Sequence of chain 1.J:
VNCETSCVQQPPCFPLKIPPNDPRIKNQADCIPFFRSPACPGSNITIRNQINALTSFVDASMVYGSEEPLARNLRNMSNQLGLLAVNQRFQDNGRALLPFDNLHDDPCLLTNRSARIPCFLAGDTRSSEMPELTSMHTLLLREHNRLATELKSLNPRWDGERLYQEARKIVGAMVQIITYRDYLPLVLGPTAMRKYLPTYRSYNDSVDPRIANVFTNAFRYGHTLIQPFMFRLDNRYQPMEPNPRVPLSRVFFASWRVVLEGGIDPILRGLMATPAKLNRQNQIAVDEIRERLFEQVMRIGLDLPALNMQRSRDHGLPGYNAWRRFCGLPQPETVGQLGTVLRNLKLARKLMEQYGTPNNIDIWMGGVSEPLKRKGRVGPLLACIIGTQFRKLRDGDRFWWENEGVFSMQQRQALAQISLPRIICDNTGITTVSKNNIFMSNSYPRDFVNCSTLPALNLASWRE

Binding-site contacts:
Ligand atom O5 contacts residue VAL208 of chain 1.J at 4.1 Å.
Ligand atom C6 contacts residue SER207 of chain 1.J at 4.2 Å.
Ligand atom O4 contacts residue ARG392 of chain 1.J at 3.7 Å.
Ligand atom C1 contacts residue ASN205 of chain 1.J at 1.4 Å.
Ligand atom C5 contacts residue VAL208 of chain 1.J at 3.9 Å (hydrophobic).
Ligand atom C1 contacts residue SER207 of chain 1.J at 4.5 Å.
Ligand atom C1 contacts residue VAL208 of chain 1.J at 4.2 Å (hydrophobic).
Ligand atom O5 contacts residue ASN205 of chain 1.J at 2.3 Å (h-bond).
Ligand atom C6 contacts residue VAL208 of chain 1.J at 3.9 Å (hydrophobic).
Ligand atom O3 contacts residue ARG392 of chain 1.J at 4.2 Å.
Ligand atom C7 contacts residue ASN205 of chain 1.J at 3.4 Å.
Ligand atom O5 contacts residue VAL208 of chain 1.J at 3.5 Å.
Ligand atom C6 contacts residue ASP396 of chain 1.J at 4.3 Å.
Ligand atom C6 contacts residue ARG392 of chain 1.J at 3.9 Å.
Ligand atom C2 contacts residue ASN205 of chain 1.J at 2.6 Å.
Ligand atom C4 contacts residue ARG392 of chain 1.J at 3.8 Å.
Ligand atom C5 contacts residue ASN205 of chain 1.J at 3.5 Å.
Ligand atom O7 contacts residue ASN205 of chain 1.J at 3.3 Å (h-bond).
Ligand atom C5 contacts residue VAL208 of chain 1.J at 4.3 Å (hydrophobic).
Ligand atom N2 contacts residue ASN205 of chain 1.J at 3.0 Å (h-bond).
Ligand atom C5 contacts residue SER207 of chain 1.J at 4.3 Å.
Ligand atom C4 contacts residue ASN205 of chain 1.J at 4.3 Å.
Ligand atom C6 contacts residue LYS393 of chain 1.J at 4.4 Å.
Ligand atom C8 contacts residue SER207 of chain 1.J at 3.4 Å.
Ligand atom C3 contacts residue ASN205 of chain 1.J at 3.8 Å.
Ligand atom C6 contacts residue VAL208 of chain 1.J at 4.1 Å (hydrophobic).

This small molecule binds to this protein.
Small molecule (SMILES): CC(=O)N[C@H]1[C@H](O[C@H]2[C@H](O)[C@@H](NC(C)=O)CO[C@@H]2CO[C@@H]2O[C@@H](C)[C@@H](O)[C@@H](O)[C@@H]2O)O[C@H](CO)[C@@H](O[C@@H]2O[C@H](CO[C@H]3O[C@H](CO)[C@@H](O)[C@H](O)[C@@H]3O)[C@@H](O)[C@H](O[C@H]3O[C@H](CO)[C@@H](O)[C@H](O)[C@@H]3O)[C@@H]2O)[C@@H]1O